Binding-site contacts:
Ligand atom C7 contacts residue THR391 of chain 1.F at 3.5 Å.
Ligand atom C7 contacts residue ASN389 of chain 1.F at 4.1 Å.
Ligand atom O7 contacts residue THR391 of chain 1.F at 3.6 Å.
Ligand atom C7 contacts residue ASN92 of chain 1.F at 4.0 Å.
Ligand atom C3 contacts residue ASN389 of chain 1.F at 3.8 Å.
Ligand atom C4 contacts residue MET94 of chain 1.F at 4.2 Å (hydrophobic).
Ligand atom O5 contacts residue MET94 of chain 1.F at 2.8 Å.
Ligand atom C2 contacts residue ASN389 of chain 1.F at 2.5 Å.
Ligand atom C2 contacts residue ASN92 of chain 1.F at 3.1 Å.
Ligand atom O5 contacts residue ASN389 of chain 1.F at 2.4 Å (h-bond).
Ligand atom C5 contacts residue ASN389 of chain 1.F at 3.7 Å.
Ligand atom N2 contacts residue THR391 of chain 1.F at 4.3 Å.
Ligand atom O7 contacts residue ASN92 of chain 1.F at 3.4 Å (h-bond).
Ligand atom N2 contacts residue ASN92 of chain 1.F at 3.9 Å.
Ligand atom N2 contacts residue ASN389 of chain 1.F at 2.9 Å (h-bond).
Ligand atom C5 contacts residue ASN92 of chain 1.F at 4.5 Å.
Ligand atom C5 contacts residue MET94 of chain 1.F at 3.5 Å (hydrophobic).
Ligand atom O6 contacts residue MET94 of chain 1.F at 3.2 Å.
Ligand atom C6 contacts residue MET94 of chain 1.F at 3.2 Å (hydrophobic).
Ligand atom C1 contacts residue ASN389 of chain 1.F at 1.4 Å.
Ligand atom O3 contacts residue ASN92 of chain 1.F at 3.5 Å (h-bond).
Ligand atom C3 contacts residue ASN92 of chain 1.F at 3.6 Å.
Ligand atom C1 contacts residue MET94 of chain 1.F at 3.9 Å (hydrophobic).
Ligand atom C8 contacts residue THR391 of chain 1.F at 3.4 Å.
Ligand atom C4 contacts residue ASN389 of chain 1.F at 4.3 Å.
Ligand atom O5 contacts residue ASN92 of chain 1.F at 3.9 Å.
Ligand atom C4 contacts residue ASN92 of chain 1.F at 3.8 Å.
Ligand atom C1 contacts residue ASN92 of chain 1.F at 3.9 Å.

Sequence of chain 1.F:
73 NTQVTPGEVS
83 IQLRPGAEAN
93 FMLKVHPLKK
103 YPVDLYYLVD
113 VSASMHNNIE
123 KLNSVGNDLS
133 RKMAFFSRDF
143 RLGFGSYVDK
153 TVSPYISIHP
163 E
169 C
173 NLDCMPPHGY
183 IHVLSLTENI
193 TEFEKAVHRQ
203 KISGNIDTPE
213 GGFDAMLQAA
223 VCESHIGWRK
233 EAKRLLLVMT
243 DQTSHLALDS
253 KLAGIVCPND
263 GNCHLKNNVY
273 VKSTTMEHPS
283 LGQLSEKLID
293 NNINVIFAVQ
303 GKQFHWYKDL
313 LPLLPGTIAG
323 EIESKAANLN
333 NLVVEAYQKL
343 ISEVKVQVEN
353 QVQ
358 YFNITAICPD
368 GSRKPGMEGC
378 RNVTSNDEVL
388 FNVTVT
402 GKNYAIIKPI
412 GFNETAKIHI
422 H

The protein below binds the small molecule below.
Small molecule (SMILES): CC(=O)N[C@@H]1[C@@H](O)[C@H](O)[C@@H](CO)O[C@H]1O